A protein and the small-molecule ligand that binds it are described below.
Small molecule (SMILES): CC(C)C[C@H](N)C(=O)O

Sequence of chain 1.B:
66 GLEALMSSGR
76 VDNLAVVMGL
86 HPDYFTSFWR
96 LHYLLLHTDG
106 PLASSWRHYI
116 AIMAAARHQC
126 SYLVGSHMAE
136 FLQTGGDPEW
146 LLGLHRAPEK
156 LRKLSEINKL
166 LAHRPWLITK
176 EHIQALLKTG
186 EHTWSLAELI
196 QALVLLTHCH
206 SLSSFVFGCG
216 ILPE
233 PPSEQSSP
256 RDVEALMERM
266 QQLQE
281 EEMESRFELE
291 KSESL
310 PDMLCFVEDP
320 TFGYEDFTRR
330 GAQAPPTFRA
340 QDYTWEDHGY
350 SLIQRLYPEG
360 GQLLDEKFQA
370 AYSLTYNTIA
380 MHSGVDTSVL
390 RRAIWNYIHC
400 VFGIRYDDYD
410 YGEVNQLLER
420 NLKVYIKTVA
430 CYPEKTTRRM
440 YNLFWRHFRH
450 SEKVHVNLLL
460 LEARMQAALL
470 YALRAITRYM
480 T

Binding-site contacts:
Ligand atom CB contacts residue HIS454 of chain 1.B at 3.5 Å.
Ligand atom CD2 contacts residue HIS454 of chain 1.B at 4.0 Å.
Ligand atom CA contacts residue GLU451 of chain 1.B at 4.0 Å.
Ligand atom O contacts residue ASN376 of chain 1.B at 3.1 Å (h-bond).
Ligand atom CA contacts residue THR377 of chain 1.B at 3.0 Å.
Ligand atom CD2 contacts residue ARG390 of chain 1.B at 4.3 Å.
Ligand atom CD1 contacts residue GLU451 of chain 1.B at 4.0 Å.
Ligand atom CB contacts residue THR377 of chain 1.B at 4.4 Å.
Ligand atom C contacts residue THR377 of chain 1.B at 3.4 Å.
Ligand atom O contacts residue THR374 of chain 1.B at 2.9 Å (h-bond).
Ligand atom CD1 contacts residue ILE378 of chain 1.B at 4.5 Å (hydrophobic).
Ligand atom OXT contacts residue HIS454 of chain 1.B at 4.2 Å.
Ligand atom C contacts residue THR374 of chain 1.B at 3.5 Å.
Ligand atom CD1 contacts residue PHE447 of chain 1.B at 4.1 Å (hydrophobic).
Ligand atom O contacts residue THR377 of chain 1.B at 3.5 Å (h-bond).
Ligand atom OXT contacts residue THR377 of chain 1.B at 4.2 Å.
Ligand atom OXT contacts residue ARG390 of chain 1.B at 3.4 Å (salt-bridge).
Ligand atom C contacts residue THR386 of chain 1.B at 3.5 Å.
Ligand atom OXT contacts residue TYR375 of chain 1.B at 4.3 Å.
Ligand atom CD2 contacts residue VAL455 of chain 1.B at 4.3 Å (hydrophobic).
Ligand atom CD1 contacts residue LEU389 of chain 1.B at 4.2 Å (hydrophobic).
Ligand atom CA contacts residue THR386 of chain 1.B at 4.5 Å.
Ligand atom N contacts residue THR377 of chain 1.B at 3.1 Å (h-bond).
Ligand atom C contacts residue TYR375 of chain 1.B at 3.8 Å (hydrophobic).
Ligand atom CA contacts residue HIS454 of chain 1.B at 4.4 Å.
Ligand atom CD2 contacts residue GLU451 of chain 1.B at 4.4 Å.
Ligand atom N contacts residue ARG448 of chain 1.B at 4.3 Å.
Ligand atom O contacts residue THR386 of chain 1.B at 4.0 Å.
Ligand atom CG contacts residue HIS454 of chain 1.B at 4.5 Å.
Ligand atom CD1 contacts residue TRP444 of chain 1.B at 3.9 Å (hydrophobic).
Ligand atom C contacts residue HIS454 of chain 1.B at 4.4 Å.
Ligand atom OXT contacts residue THR374 of chain 1.B at 3.1 Å (h-bond).
Ligand atom N contacts residue GLU451 of chain 1.B at 3.4 Å (salt-bridge).
Ligand atom OXT contacts residue THR386 of chain 1.B at 2.5 Å (h-bond).
Ligand atom C contacts residue ASN376 of chain 1.B at 4.2 Å.
Ligand atom CB contacts residue GLU451 of chain 1.B at 4.1 Å.
Ligand atom OXT contacts residue LEU373 of chain 1.B at 4.4 Å.
Ligand atom O contacts residue TYR375 of chain 1.B at 2.7 Å (h-bond).
Ligand atom N contacts residue TYR375 of chain 1.B at 4.4 Å.
Ligand atom CD2 contacts residue TRP444 of chain 1.B at 4.2 Å (hydrophobic).